This small molecule binds to this protein.
Small molecule (SMILES): C/C(O)=C1/C=C(CO[C@@H]2O[C@@H](C)[C@@H](O)[C@@H](O)[C@@H]2O)ON1

Binding-site contacts:
Ligand atom O3 contacts residue ASP101 of chain 1.B at 2.9 Å (salt-bridge).
Ligand atom C2 contacts residue ASP104 of chain 1.B at 3.2 Å.
Ligand atom C1 contacts residue SER22 of chain 1.B at 3.3 Å.
Ligand atom C1 contacts residue ASP96 of chain 1.B at 3.7 Å.
Ligand atom O2 contacts residue ASP104 of chain 1.B at 3.2 Å (salt-bridge).
Ligand atom C6 contacts residue SER23 of chain 1.B at 3.6 Å.
Ligand atom C5 contacts residue SER23 of chain 1.B at 3.9 Å.
Ligand atom C6 contacts residue GLY114 of chain 1.A at 3.6 Å.
Ligand atom O4 contacts residue ASN21 of chain 1.B at 3.1 Å (h-bond).
Ligand atom O5' contacts residue VAL69 of chain 1.B at 3.6 Å.
Ligand atom O4 contacts residue SER22 of chain 1.B at 3.3 Å.
Ligand atom O2 contacts residue CA1 of chain 1.L at 2.5 Å.
Ligand atom O4 contacts residue CA1 of chain 1.K at 2.5 Å.
Ligand atom O5 contacts residue SER22 of chain 1.B at 3.4 Å (h-bond).
Ligand atom C2 contacts residue CA1 of chain 1.K at 3.8 Å.
Ligand atom O3 contacts residue CA1 of chain 1.L at 2.5 Å.
Ligand atom C3 contacts residue CA1 of chain 1.K at 3.4 Å.
Ligand atom C4 contacts residue GLY114 of chain 1.A at 3.4 Å.
Ligand atom C2 contacts residue SER22 of chain 1.B at 3.6 Å.
Ligand atom C3 contacts residue ASP99 of chain 1.B at 3.2 Å.
Ligand atom C3 contacts residue ASP104 of chain 1.B at 3.7 Å.
Ligand atom O4 contacts residue GLY114 of chain 1.A at 2.5 Å (h-bond).
Ligand atom O5' contacts residue GLY24 of chain 1.B at 3.4 Å.
Ligand atom O3 contacts residue CA1 of chain 1.K at 2.5 Å.
Ligand atom O2 contacts residue GLU95 of chain 1.B at 3.4 Å (salt-bridge).
Ligand atom N contacts residue ASP96 of chain 1.B at 3.4 Å (salt-bridge).
Ligand atom O3 contacts residue ASP104 of chain 1.B at 3.0 Å (salt-bridge).
Ligand atom O2 contacts residue ASP99 of chain 1.B at 3.7 Å.
Ligand atom C3 contacts residue CA1 of chain 1.L at 3.4 Å.
Ligand atom C6' contacts residue ASP96 of chain 1.B at 3.7 Å.
Ligand atom O4 contacts residue ASP104 of chain 1.B at 3.8 Å.
Ligand atom O3 contacts residue ASP99 of chain 1.B at 2.6 Å (salt-bridge).
Ligand atom O contacts residue GLY97 of chain 1.B at 3.9 Å.
Ligand atom C1' contacts residue SER23 of chain 1.B at 3.6 Å.
Ligand atom O5 contacts residue SER23 of chain 1.B at 3.0 Å (h-bond).
Ligand atom C2 contacts residue CA1 of chain 1.L at 3.3 Å.
Ligand atom O2 contacts residue ASP96 of chain 1.B at 2.6 Å (salt-bridge).
Ligand atom C2 contacts residue ASP96 of chain 1.B at 3.4 Å.
Ligand atom C3' contacts residue SER23 of chain 1.B at 3.4 Å.
Ligand atom C4 contacts residue CA1 of chain 1.K at 3.4 Å.

Sequence of chain 1.B:
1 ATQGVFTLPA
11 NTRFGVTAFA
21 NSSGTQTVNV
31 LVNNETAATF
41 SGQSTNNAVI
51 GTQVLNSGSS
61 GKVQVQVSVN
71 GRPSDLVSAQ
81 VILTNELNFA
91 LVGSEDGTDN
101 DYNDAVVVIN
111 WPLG

Sequence of chain 1.A:
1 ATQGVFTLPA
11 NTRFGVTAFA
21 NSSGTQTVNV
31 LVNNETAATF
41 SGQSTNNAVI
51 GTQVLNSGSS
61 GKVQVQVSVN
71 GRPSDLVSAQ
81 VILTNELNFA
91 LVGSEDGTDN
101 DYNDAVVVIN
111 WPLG